A protein and the small-molecule ligand that binds it are described below.
Small molecule (SMILES): Nc1ncnc2[nH]cnc12

Sequence of chain 1.C:
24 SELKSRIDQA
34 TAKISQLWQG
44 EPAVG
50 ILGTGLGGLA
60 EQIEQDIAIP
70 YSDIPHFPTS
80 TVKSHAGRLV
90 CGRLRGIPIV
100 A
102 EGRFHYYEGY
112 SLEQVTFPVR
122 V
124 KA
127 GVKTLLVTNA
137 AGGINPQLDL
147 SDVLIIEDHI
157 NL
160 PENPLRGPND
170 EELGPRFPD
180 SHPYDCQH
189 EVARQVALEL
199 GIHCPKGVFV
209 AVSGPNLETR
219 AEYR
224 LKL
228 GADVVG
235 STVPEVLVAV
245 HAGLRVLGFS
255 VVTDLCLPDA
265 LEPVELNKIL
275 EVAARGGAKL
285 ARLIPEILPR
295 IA

Binding-site contacts:
Ligand atom C5 contacts residue ALA137 of chain 1.C at 4.1 Å (hydrophobic).
Ligand atom C5 contacts residue GLY138 of chain 1.C at 3.5 Å.
Ligand atom C6 contacts residue GLY138 of chain 1.C at 3.9 Å.
Ligand atom C4 contacts residue GLY138 of chain 1.C at 4.0 Å.
Ligand atom C8 contacts residue ASP258 of chain 1.C at 3.5 Å.
Ligand atom N6 contacts residue LEU215 of chain 1.C at 3.7 Å.
Ligand atom C8 contacts residue ALA136 of chain 1.C at 4.1 Å (hydrophobic).
Ligand atom C5 contacts residue LEU215 of chain 1.C at 3.9 Å (hydrophobic).
Ligand atom N3 contacts residue MSE234 of chain 1.C at 3.4 Å.
Ligand atom N1 contacts residue TYR221 of chain 1.C at 4.0 Å.
Ligand atom C2 contacts residue GLU216 of chain 1.C at 3.3 Å.
Ligand atom C5 contacts residue ASP258 of chain 1.C at 3.8 Å.
Ligand atom N3 contacts residue GLY233 of chain 1.C at 3.7 Å.
Ligand atom N3 contacts residue VAL232 of chain 1.C at 3.7 Å.
Ligand atom N7 contacts residue ALA137 of chain 1.C at 3.6 Å.
Ligand atom C6 contacts residue TYR221 of chain 1.C at 3.9 Å (hydrophobic).
Ligand atom N6 contacts residue GLU216 of chain 1.C at 3.8 Å.
Ligand atom N9 contacts residue ALA136 of chain 1.C at 3.8 Å.
Ligand atom N1 contacts residue GLU216 of chain 1.C at 2.7 Å (salt-bridge).
Ligand atom N9 contacts residue ALA137 of chain 1.C at 4.0 Å.
Ligand atom C6 contacts residue ASP258 of chain 1.C at 3.8 Å.
Ligand atom C8 contacts residue THR257 of chain 1.C at 3.4 Å.
Ligand atom N1 contacts residue LEU215 of chain 1.C at 3.7 Å.
Ligand atom C5 contacts residue VAL232 of chain 1.C at 4.0 Å (hydrophobic).
Ligand atom N6 contacts residue ASP258 of chain 1.C at 2.9 Å (salt-bridge).
Ligand atom N7 contacts residue ASP258 of chain 1.C at 2.7 Å (salt-bridge).
Ligand atom C8 contacts residue ALA137 of chain 1.C at 3.7 Å (hydrophobic).
Ligand atom N7 contacts residue THR257 of chain 1.C at 3.7 Å.
Ligand atom N6 contacts residue CYS260 of chain 1.C at 3.5 Å (h-bond).
Ligand atom N6 contacts residue GLY138 of chain 1.C at 3.8 Å.
Ligand atom C6 contacts residue VAL232 of chain 1.C at 4.1 Å (hydrophobic).
Ligand atom N6 contacts residue TYR221 of chain 1.C at 3.0 Å (h-bond).
Ligand atom C6 contacts residue GLU216 of chain 1.C at 3.6 Å.
Ligand atom C6 contacts residue LEU215 of chain 1.C at 3.5 Å (hydrophobic).
Ligand atom C8 contacts residue GLY138 of chain 1.C at 3.8 Å.
Ligand atom C4 contacts residue VAL232 of chain 1.C at 3.8 Å (hydrophobic).
Ligand atom N7 contacts residue GLY138 of chain 1.C at 3.3 Å (h-bond).
Ligand atom C2 contacts residue MSE234 of chain 1.C at 3.4 Å.
Ligand atom N1 contacts residue VAL232 of chain 1.C at 3.8 Å.
Ligand atom C2 contacts residue VAL232 of chain 1.C at 4.0 Å (hydrophobic).